A protein and the small-molecule ligand that binds it are described below.
Small molecule (SMILES): CC(=O)N[C@H]1[C@H](O[C@H]2[C@H](O)[C@@H](NC(C)=O)CO[C@@H]2CO)O[C@H](CO)[C@@H](O)[C@@H]1O

Sequence of chain 1.B:
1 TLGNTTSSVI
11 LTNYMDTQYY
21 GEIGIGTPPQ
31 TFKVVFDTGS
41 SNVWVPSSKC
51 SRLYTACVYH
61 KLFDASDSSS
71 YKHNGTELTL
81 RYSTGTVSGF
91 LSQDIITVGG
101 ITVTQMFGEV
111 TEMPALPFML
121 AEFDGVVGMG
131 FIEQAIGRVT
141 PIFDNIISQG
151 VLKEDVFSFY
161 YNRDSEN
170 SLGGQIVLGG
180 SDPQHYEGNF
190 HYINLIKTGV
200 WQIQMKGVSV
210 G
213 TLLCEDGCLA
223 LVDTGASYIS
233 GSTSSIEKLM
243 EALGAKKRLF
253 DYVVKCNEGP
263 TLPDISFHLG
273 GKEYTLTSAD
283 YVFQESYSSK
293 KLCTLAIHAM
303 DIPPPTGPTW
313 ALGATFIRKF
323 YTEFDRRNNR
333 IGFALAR

Binding-site contacts:
Ligand atom O7 contacts residue ASN74 of chain 1.B at 3.4 Å (h-bond).
Ligand atom C1 contacts residue ASN74 of chain 1.B at 1.5 Å.
Ligand atom C8 contacts residue ASN74 of chain 1.B at 3.1 Å.
Ligand atom O5 contacts residue ASN74 of chain 1.B at 2.5 Å (h-bond).
Ligand atom C8 contacts residue HIS73 of chain 1.B at 4.2 Å.
Ligand atom C5 contacts residue ASN74 of chain 1.B at 3.7 Å.
Ligand atom C4 contacts residue ASN74 of chain 1.B at 4.2 Å.
Ligand atom C2 contacts residue ASN74 of chain 1.B at 2.4 Å.
Ligand atom C1 contacts residue THR76 of chain 1.B at 4.0 Å.
Ligand atom C7 contacts residue ASN74 of chain 1.B at 3.4 Å.
Ligand atom O5 contacts residue MET106 of chain 1.B at 4.4 Å.
Ligand atom O7 contacts residue HIS73 of chain 1.B at 3.9 Å.
Ligand atom C3 contacts residue ASN74 of chain 1.B at 3.8 Å.
Ligand atom N2 contacts residue ASN74 of chain 1.B at 2.9 Å (h-bond).